Binding-site contacts:
Ligand atom O contacts residue ILE54 of chain 10.C at 3.4 Å.
Ligand atom CB contacts residue ASP258 of chain 10.C at 3.7 Å.
Ligand atom N contacts residue ASP258 of chain 10.C at 3.7 Å.
Ligand atom CD1 contacts residue PRO57 of chain 10.C at 3.6 Å (hydrophobic).
Ligand atom OG1 contacts residue MET259 of chain 10.C at 2.6 Å (h-bond).
Ligand atom NH2 contacts residue THR246 of chain 10.C at 2.8 Å (h-bond).
Ligand atom CD2 contacts residue ARG43 of chain 10.C at 3.7 Å.
Ligand atom CB contacts residue MET259 of chain 10.C at 3.5 Å (hydrophobic).
Ligand atom OG1 contacts residue ASP258 of chain 10.C at 3.5 Å.
Ligand atom NH1 contacts residue ASP228 of chain 10.C at 3.2 Å (salt-bridge).
Ligand atom NH1 contacts residue ILE51 of chain 10.C at 3.5 Å (h-bond).
Ligand atom CB contacts residue ILE39 of chain 10.C at 3.7 Å (hydrophobic).
Ligand atom N contacts residue ARG49 of chain 10.C at 3.5 Å (salt-bridge).
Ligand atom N contacts residue ASP258 of chain 10.C at 3.3 Å (salt-bridge).
Ligand atom CB contacts residue ARG49 of chain 10.C at 3.6 Å.
Ligand atom CA contacts residue ASP258 of chain 10.C at 3.3 Å.
Ligand atom O contacts residue ARG50 of chain 10.C at 3.7 Å.
Ligand atom CG2 contacts residue MET259 of chain 10.C at 3.7 Å (hydrophobic).
Ligand atom NE contacts residue ASP53 of chain 10.C at 3.6 Å (salt-bridge).
Ligand atom CA contacts residue ILE54 of chain 10.C at 3.7 Å (hydrophobic).
Ligand atom C contacts residue ILE54 of chain 10.C at 3.7 Å (hydrophobic).
Ligand atom C contacts residue ASP258 of chain 10.C at 3.7 Å.
Ligand atom C contacts residue ARG49 of chain 10.C at 3.5 Å.
Ligand atom CZ contacts residue ASP228 of chain 10.C at 3.2 Å.
Ligand atom N contacts residue ASP258 of chain 10.C at 3.2 Å (salt-bridge).
Ligand atom NH1 contacts residue ARG50 of chain 10.C at 3.7 Å.
Ligand atom O contacts residue ILE39 of chain 10.C at 3.5 Å.
Ligand atom O contacts residue ARG43 of chain 10.C at 3.3 Å (salt-bridge).
Ligand atom CA contacts residue ARG49 of chain 10.C at 3.7 Å.
Ligand atom C contacts residue ILE39 of chain 10.C at 3.6 Å (hydrophobic).
Ligand atom N contacts residue ARG49 of chain 10.C at 3.7 Å.
Ligand atom NH2 contacts residue ASP228 of chain 10.C at 2.4 Å (salt-bridge).
Ligand atom O contacts residue ARG49 of chain 10.C at 3.0 Å (salt-bridge).
Ligand atom CG2 contacts residue ALA42 of chain 10.C at 3.7 Å (hydrophobic).
Ligand atom CB contacts residue ARG49 of chain 10.C at 3.7 Å.
Ligand atom N contacts residue ASP258 of chain 10.C at 2.9 Å (salt-bridge).
Ligand atom NH1 contacts residue THR246 of chain 10.C at 3.5 Å.
Ligand atom O contacts residue ARG43 of chain 10.C at 2.9 Å (salt-bridge).
Ligand atom CD contacts residue ASP53 of chain 10.C at 3.3 Å.
Ligand atom N contacts residue ARG49 of chain 10.C at 3.5 Å (salt-bridge).

This protein binds this small molecule.
Small molecule (SMILES): CC(C)C[C@H](NC(=O)CN)C(=O)N[C@H](C(=O)N[C@H](C(=O)NCC(=O)N[C@@H](CO)C(=O)N[C@@H](CC(C)C)C(=O)N[C@@H](CCCN=C(N)N)C(=O)NCC=O)C(C)C)[C@@H](C)O

Sequence of chain 10.C:
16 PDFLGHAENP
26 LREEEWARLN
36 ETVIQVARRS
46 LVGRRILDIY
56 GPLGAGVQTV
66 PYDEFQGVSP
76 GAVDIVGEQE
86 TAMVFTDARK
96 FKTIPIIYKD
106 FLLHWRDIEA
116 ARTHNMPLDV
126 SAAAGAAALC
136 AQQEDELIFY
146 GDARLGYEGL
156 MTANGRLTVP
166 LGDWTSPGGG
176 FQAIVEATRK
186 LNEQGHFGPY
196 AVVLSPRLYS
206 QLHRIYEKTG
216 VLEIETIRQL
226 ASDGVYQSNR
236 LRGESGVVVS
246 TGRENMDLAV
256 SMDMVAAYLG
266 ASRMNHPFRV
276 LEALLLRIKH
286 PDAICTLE